This small molecule binds to this protein.
Small molecule (SMILES): CC(C)C[C@@H](CO)NC(=O)[C@H](CCC(N)=O)NC(=O)[C@@H](N)CC(N)=O

Binding-site contacts:
Ligand atom N contacts residue THR1 of chain 1.C at 3.7 Å.
Ligand atom OE1 contacts residue GLY47 of chain 1.C at 3.7 Å.
Ligand atom O contacts residue ALA49 of chain 1.C at 2.8 Å (h-bond).
Ligand atom C contacts residue HXD1 of chain 1.QA at 3.1 Å.
Ligand atom N contacts residue GLY47 of chain 1.C at 2.8 Å (h-bond).
Ligand atom O contacts residue THR48 of chain 1.C at 3.6 Å.
Ligand atom O contacts residue THR21 of chain 1.C at 2.8 Å (h-bond).
Ligand atom CB contacts residue GLY47 of chain 1.C at 3.6 Å.
Ligand atom NE2 contacts residue THR48 of chain 1.C at 3.2 Å (h-bond).
Ligand atom N contacts residue HXD1 of chain 1.QA at 3.7 Å.
Ligand atom CA contacts residue HXD1 of chain 1.QA at 2.5 Å.
Ligand atom CG contacts residue SER27 of chain 1.C at 3.5 Å.
Ligand atom CA contacts residue THR1 of chain 1.C at 2.4 Å.
Ligand atom ND2 contacts residue SER20 of chain 1.C at 3.7 Å.
Ligand atom N contacts residue HXD1 of chain 1.QA at 1.4 Å.
Ligand atom ND2 contacts residue SER27 of chain 1.C at 3.5 Å (h-bond).
Ligand atom CD2 contacts residue VAL31 of chain 1.C at 3.7 Å (hydrophobic).
Ligand atom N contacts residue GLN22 of chain 1.C at 3.6 Å (h-bond).
Ligand atom OXT contacts residue THR1 of chain 1.C at 2.4 Å (h-bond).
Ligand atom C contacts residue GLY47 of chain 1.C at 3.6 Å.
Ligand atom CB contacts residue THR21 of chain 1.C at 3.6 Å.
Ligand atom OD1 contacts residue SER27 of chain 1.C at 3.7 Å.
Ligand atom CG contacts residue ALA49 of chain 1.C at 3.7 Å (hydrophobic).
Ligand atom O contacts residue SER20 of chain 1.C at 3.3 Å.
Ligand atom CB contacts residue SER20 of chain 1.C at 3.5 Å.
Ligand atom CA contacts residue THR21 of chain 1.C at 3.4 Å.
Ligand atom C contacts residue THR1 of chain 1.C at 1.4 Å.
Ligand atom CB contacts residue ASP124 of chain 1.H at 3.7 Å.
Ligand atom CA contacts residue THR21 of chain 1.C at 3.7 Å.
Ligand atom N contacts residue ASP124 of chain 1.H at 3.1 Å (salt-bridge).
Ligand atom NE2 contacts residue HXD1 of chain 1.QA at 3.3 Å (h-bond).
Ligand atom OXT contacts residue GLY47 of chain 1.C at 3.0 Å (h-bond).
Ligand atom CA contacts residue GLY47 of chain 1.C at 3.5 Å.
Ligand atom OD1 contacts residue GLN22 of chain 1.C at 3.2 Å (h-bond).
Ligand atom C contacts residue THR21 of chain 1.C at 3.7 Å.
Ligand atom OE1 contacts residue THR48 of chain 1.C at 3.8 Å.
Ligand atom CA contacts residue GLY47 of chain 1.C at 3.7 Å.
Ligand atom CB contacts residue THR1 of chain 1.C at 2.9 Å.
Ligand atom N contacts residue THR21 of chain 1.C at 2.9 Å (h-bond).
Ligand atom O contacts residue HXD1 of chain 1.QA at 3.3 Å.

Sequence of chain 1.H:
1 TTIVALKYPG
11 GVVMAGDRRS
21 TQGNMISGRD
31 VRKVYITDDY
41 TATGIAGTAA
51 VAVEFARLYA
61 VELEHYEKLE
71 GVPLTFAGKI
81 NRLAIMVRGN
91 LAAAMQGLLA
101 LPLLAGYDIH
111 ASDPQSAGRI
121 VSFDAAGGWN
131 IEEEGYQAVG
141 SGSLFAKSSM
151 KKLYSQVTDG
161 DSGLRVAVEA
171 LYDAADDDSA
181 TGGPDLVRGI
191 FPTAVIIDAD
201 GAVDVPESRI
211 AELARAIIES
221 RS

Sequence of chain 1.C:
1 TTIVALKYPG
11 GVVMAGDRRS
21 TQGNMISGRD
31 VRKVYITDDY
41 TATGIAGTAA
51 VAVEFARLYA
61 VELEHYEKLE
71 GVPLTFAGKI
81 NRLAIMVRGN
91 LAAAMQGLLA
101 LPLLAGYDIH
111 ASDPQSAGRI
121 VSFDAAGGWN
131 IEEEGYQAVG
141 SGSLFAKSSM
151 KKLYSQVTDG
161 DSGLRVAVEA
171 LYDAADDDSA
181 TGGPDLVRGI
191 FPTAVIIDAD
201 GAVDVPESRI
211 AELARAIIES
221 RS